Sequence of chain 1.F:
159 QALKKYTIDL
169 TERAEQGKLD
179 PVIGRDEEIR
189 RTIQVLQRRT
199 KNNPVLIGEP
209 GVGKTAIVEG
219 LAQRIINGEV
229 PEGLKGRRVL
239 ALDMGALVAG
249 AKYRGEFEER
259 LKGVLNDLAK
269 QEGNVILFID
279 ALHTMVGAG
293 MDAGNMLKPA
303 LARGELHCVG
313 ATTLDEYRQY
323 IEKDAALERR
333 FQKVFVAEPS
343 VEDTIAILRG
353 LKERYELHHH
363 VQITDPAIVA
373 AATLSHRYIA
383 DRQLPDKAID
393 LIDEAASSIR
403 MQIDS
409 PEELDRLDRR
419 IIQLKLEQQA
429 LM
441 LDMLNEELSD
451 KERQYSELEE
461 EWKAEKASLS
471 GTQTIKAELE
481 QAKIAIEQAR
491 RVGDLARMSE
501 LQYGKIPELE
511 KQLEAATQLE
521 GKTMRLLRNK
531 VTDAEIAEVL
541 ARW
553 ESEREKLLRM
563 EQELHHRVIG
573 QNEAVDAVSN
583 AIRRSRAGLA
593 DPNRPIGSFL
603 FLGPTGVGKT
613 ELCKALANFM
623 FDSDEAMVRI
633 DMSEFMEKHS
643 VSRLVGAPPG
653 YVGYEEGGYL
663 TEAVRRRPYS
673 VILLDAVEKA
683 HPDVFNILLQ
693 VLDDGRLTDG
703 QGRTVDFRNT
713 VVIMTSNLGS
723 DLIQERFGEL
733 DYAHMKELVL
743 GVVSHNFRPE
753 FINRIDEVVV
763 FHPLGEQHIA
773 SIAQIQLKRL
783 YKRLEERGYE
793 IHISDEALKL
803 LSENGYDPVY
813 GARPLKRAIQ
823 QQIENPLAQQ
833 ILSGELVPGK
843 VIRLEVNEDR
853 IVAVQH

Sequence of chain 1.A:
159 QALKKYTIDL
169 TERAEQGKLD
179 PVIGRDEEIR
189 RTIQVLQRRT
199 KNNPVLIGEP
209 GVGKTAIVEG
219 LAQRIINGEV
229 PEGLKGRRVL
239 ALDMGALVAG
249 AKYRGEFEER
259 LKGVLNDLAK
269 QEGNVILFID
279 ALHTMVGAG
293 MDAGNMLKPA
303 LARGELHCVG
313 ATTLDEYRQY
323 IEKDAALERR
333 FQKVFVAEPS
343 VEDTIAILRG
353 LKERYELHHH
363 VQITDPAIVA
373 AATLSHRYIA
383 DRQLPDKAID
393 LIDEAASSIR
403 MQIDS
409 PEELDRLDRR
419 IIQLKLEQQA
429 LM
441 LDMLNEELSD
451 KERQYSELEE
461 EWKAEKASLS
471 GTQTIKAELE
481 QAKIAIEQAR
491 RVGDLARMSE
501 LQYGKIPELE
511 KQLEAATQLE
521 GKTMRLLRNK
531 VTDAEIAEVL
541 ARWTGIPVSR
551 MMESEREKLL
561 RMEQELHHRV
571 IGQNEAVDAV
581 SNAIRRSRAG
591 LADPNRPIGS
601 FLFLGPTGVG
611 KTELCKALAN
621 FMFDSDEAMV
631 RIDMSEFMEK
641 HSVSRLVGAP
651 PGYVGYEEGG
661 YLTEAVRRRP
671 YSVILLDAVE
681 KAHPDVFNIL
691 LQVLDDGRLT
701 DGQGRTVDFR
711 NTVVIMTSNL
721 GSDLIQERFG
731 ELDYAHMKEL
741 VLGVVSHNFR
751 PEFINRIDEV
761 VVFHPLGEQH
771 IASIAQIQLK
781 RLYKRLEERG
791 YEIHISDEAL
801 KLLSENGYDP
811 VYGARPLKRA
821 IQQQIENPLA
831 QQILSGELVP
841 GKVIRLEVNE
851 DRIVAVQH

Binding-site contacts:
Ligand atom PA contacts residue GLY211 of chain 1.A at 2.8 Å.
Ligand atom C5 contacts residue VAL180 of chain 1.A at 2.6 Å (hydrophobic).
Ligand atom O5' contacts residue GLY211 of chain 1.A at 3.5 Å.
Ligand atom O3B contacts residue LYS212 of chain 1.A at 3.6 Å (salt-bridge).
Ligand atom C6 contacts residue VAL180 of chain 1.A at 1.5 Å (hydrophobic).
Ligand atom S1G contacts residue PRO208 of chain 1.A at 3.6 Å.
Ligand atom C4' contacts residue ARG331 of chain 1.F at 3.6 Å.
Ligand atom O2A contacts residue GLY211 of chain 1.A at 1.3 Å (h-bond).
Ligand atom C8 contacts residue GLY211 of chain 1.A at 3.5 Å.
Ligand atom PA contacts residue GLY209 of chain 1.A at 3.5 Å.
Ligand atom O2A contacts residue LYS212 of chain 1.A at 3.0 Å (salt-bridge).
Ligand atom O3B contacts residue GLY209 of chain 1.A at 3.1 Å (h-bond).
Ligand atom O2' contacts residue ASP178 of chain 1.A at 2.3 Å (salt-bridge).
Ligand atom O3G contacts residue PRO208 of chain 1.A at 3.3 Å.
Ligand atom O3G contacts residue LYS212 of chain 1.A at 3.6 Å (salt-bridge).
Ligand atom O2A contacts residue GLY209 of chain 1.A at 3.1 Å (h-bond).
Ligand atom O2A contacts residue VAL210 of chain 1.A at 2.6 Å.
Ligand atom O1A contacts residue THR213 of chain 1.A at 3.4 Å.
Ligand atom C5' contacts residue ARG331 of chain 1.F at 3.4 Å.
Ligand atom O2B contacts residue THR213 of chain 1.A at 3.0 Å (h-bond).
Ligand atom N6 contacts residue ILE181 of chain 1.A at 3.5 Å (h-bond).
Ligand atom O3A contacts residue GLY211 of chain 1.A at 3.7 Å.
Ligand atom O3A contacts residue GLY209 of chain 1.A at 3.3 Å.
Ligand atom O5' contacts residue GLY209 of chain 1.A at 3.2 Å (h-bond).
Ligand atom N1 contacts residue ILE349 of chain 1.A at 3.6 Å.
Ligand atom C2' contacts residue ASP178 of chain 1.A at 3.6 Å.
Ligand atom N6 contacts residue ILE349 of chain 1.A at 3.5 Å.
Ligand atom N7 contacts residue VAL180 of chain 1.A at 3.5 Å.
Ligand atom N6 contacts residue VAL180 of chain 1.A at 1.5 Å.
Ligand atom O1A contacts residue GLY211 of chain 1.A at 3.3 Å.
Ligand atom N1 contacts residue VAL180 of chain 1.A at 1.8 Å.
Ligand atom N3 contacts residue VAL180 of chain 1.A at 3.7 Å.
Ligand atom C4 contacts residue VAL180 of chain 1.A at 3.5 Å (hydrophobic).
Ligand atom S1G contacts residue ARG331 of chain 1.F at 3.7 Å.
Ligand atom C2 contacts residue VAL180 of chain 1.A at 2.9 Å (hydrophobic).
Ligand atom O2B contacts residue LYS212 of chain 1.A at 3.5 Å (salt-bridge).
Ligand atom C2 contacts residue ILE349 of chain 1.A at 3.8 Å (hydrophobic).
Ligand atom C2 contacts residue LEU353 of chain 1.A at 3.7 Å (hydrophobic).
Ligand atom N3 contacts residue LEU353 of chain 1.A at 3.6 Å.
Ligand atom C1' contacts residue ILE391 of chain 1.A at 3.8 Å (hydrophobic).

This protein binds this small molecule.
Small molecule (SMILES): Nc1ncnc2c1ncn2[C@@H]1O[C@H](COP(=O)(O)OP(=O)(O)OP(O)(O)=S)[C@@H](O)[C@H]1O